The protein below binds the small molecule below.
Small molecule (SMILES): CC(=O)N[C@@H]1[C@@H](O)[C@H](O)[C@@H](CO)O[C@H]1O

Sequence of chain 1.A:
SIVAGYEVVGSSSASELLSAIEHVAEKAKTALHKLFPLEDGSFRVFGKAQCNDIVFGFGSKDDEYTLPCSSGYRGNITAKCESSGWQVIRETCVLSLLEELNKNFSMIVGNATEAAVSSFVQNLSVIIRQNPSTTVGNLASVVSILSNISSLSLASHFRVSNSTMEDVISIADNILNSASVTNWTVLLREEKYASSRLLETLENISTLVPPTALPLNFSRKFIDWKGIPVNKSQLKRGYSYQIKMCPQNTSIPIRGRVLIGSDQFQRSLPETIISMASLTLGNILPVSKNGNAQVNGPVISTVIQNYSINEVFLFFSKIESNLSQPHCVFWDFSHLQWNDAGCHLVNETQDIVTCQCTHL

Binding-site contacts:
Ligand atom C8 contacts residue ALA213 of chain 1.A at 3.8 Å (hydrophobic).
Ligand atom C5 contacts residue PRO215 of chain 1.A at 3.9 Å (hydrophobic).
Ligand atom C3 contacts residue PRO215 of chain 1.A at 4.0 Å (hydrophobic).
Ligand atom C3 contacts residue THR212 of chain 1.A at 4.4 Å.
Ligand atom C4 contacts residue ALA213 of chain 1.A at 4.3 Å (hydrophobic).
Ligand atom C1 contacts residue ASN162 of chain 1.A at 1.4 Å.
Ligand atom N2 contacts residue ALA213 of chain 1.A at 2.9 Å.
Ligand atom O7 contacts residue ASN162 of chain 1.A at 3.0 Å (h-bond).
Ligand atom C4 contacts residue PRO215 of chain 1.A at 3.7 Å (hydrophobic).
Ligand atom C3 contacts residue LEU214 of chain 1.A at 4.1 Å (hydrophobic).
Ligand atom C6 contacts residue LEU216 of chain 1.A at 4.2 Å (hydrophobic).
Ligand atom O3 contacts residue LEU214 of chain 1.A at 3.8 Å.
Ligand atom C1 contacts residue LEU216 of chain 1.A at 3.4 Å (hydrophobic).
Ligand atom O7 contacts residue ALA213 of chain 1.A at 4.1 Å.
Ligand atom C2 contacts residue ALA213 of chain 1.A at 3.5 Å (hydrophobic).
Ligand atom C4 contacts residue ASN162 of chain 1.A at 4.3 Å.
Ligand atom C3 contacts residue LEU216 of chain 1.A at 4.1 Å (hydrophobic).
Ligand atom O4 contacts residue PRO215 of chain 1.A at 2.8 Å (h-bond).
Ligand atom C1 contacts residue ALA213 of chain 1.A at 3.8 Å (hydrophobic).
Ligand atom O3 contacts residue THR212 of chain 1.A at 3.3 Å (h-bond).
Ligand atom C5 contacts residue LEU216 of chain 1.A at 3.2 Å (hydrophobic).
Ligand atom C5 contacts residue ASN162 of chain 1.A at 3.7 Å.
Ligand atom O4 contacts residue LEU214 of chain 1.A at 4.2 Å.
Ligand atom O5 contacts residue LEU216 of chain 1.A at 3.6 Å.
Ligand atom C4 contacts residue LEU216 of chain 1.A at 4.1 Å (hydrophobic).
Ligand atom N2 contacts residue THR212 of chain 1.A at 4.0 Å.
Ligand atom N2 contacts residue ASN162 of chain 1.A at 2.8 Å (h-bond).
Ligand atom C3 contacts residue ALA213 of chain 1.A at 3.1 Å (hydrophobic).
Ligand atom C7 contacts residue ALA213 of chain 1.A at 3.5 Å (hydrophobic).
Ligand atom O5 contacts residue ASN162 of chain 1.A at 2.4 Å (h-bond).
Ligand atom C3 contacts residue ASN162 of chain 1.A at 3.8 Å.
Ligand atom C2 contacts residue ASN162 of chain 1.A at 2.4 Å.
Ligand atom O4 contacts residue LEU216 of chain 1.A at 4.4 Å.
Ligand atom C8 contacts residue THR212 of chain 1.A at 3.3 Å.
Ligand atom C2 contacts residue LEU216 of chain 1.A at 4.3 Å (hydrophobic).
Ligand atom O7 contacts residue SER161 of chain 1.A at 4.4 Å.
Ligand atom O3 contacts residue ALA213 of chain 1.A at 3.5 Å.
Ligand atom C7 contacts residue ASN162 of chain 1.A at 3.2 Å.
Ligand atom O6 contacts residue LEU216 of chain 1.A at 3.9 Å.
Ligand atom C7 contacts residue THR212 of chain 1.A at 4.1 Å.